Sequence of chain 1.E:
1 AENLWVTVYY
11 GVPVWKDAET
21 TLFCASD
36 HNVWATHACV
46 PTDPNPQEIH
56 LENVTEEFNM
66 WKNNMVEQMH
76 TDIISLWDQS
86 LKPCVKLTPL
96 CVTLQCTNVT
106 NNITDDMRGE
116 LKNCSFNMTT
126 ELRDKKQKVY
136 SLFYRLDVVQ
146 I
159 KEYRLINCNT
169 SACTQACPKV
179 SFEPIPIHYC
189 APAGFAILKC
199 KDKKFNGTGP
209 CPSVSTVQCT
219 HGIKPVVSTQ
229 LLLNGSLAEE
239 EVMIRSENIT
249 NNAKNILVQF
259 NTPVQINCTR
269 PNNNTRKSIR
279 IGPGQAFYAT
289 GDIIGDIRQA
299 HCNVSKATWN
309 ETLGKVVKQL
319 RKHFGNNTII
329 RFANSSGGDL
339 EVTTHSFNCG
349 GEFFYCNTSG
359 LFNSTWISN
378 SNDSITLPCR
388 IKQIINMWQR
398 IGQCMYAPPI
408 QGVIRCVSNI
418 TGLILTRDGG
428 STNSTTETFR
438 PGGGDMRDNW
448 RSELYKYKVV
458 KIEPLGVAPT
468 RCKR

A small-molecule ligand and the protein it binds are described below.
Small molecule (SMILES): CC(=O)N[C@H]1[C@H](O[C@H]2[C@H](O)[C@@H](NC(C)=O)CO[C@@H]2CO)O[C@H](CO)[C@@H](O[C@@H]2O[C@H](CO)[C@@H](O)[C@H](O[C@H]3O[C@H](CO)[C@@H](O)[C@H](O)[C@@H]3O[C@H]3O[C@H](CO)[C@@H](O)[C@H](O)[C@@H]3O)[C@@H]2O)[C@@H]1O

Binding-site contacts:
Ligand atom C4 contacts residue GLU181 of chain 1.E at 3.7 Å.
Ligand atom C5 contacts residue NAG1 of chain 1.HA at 3.7 Å.
Ligand atom C3 contacts residue SER415 of chain 1.E at 3.7 Å.
Ligand atom C8 contacts residue LEU231 of chain 1.E at 3.6 Å (hydrophobic).
Ligand atom C6 contacts residue GLN408 of chain 1.E at 3.6 Å.
Ligand atom C1 contacts residue GLU181 of chain 1.E at 4.0 Å.
Ligand atom C8 contacts residue ASN346 of chain 1.E at 3.9 Å.
Ligand atom O5 contacts residue ASN232 of chain 1.E at 2.3 Å (h-bond).
Ligand atom O7 contacts residue ASN232 of chain 1.E at 3.7 Å.
Ligand atom O6 contacts residue SER179 of chain 1.E at 3.1 Å (h-bond).
Ligand atom O3 contacts residue CYS413 of chain 1.E at 3.8 Å.
Ligand atom C6 contacts residue NAG1 of chain 1.HA at 3.6 Å.
Ligand atom C8 contacts residue VAL224 of chain 1.E at 3.9 Å (hydrophobic).
Ligand atom O5 contacts residue NAG1 of chain 1.HA at 3.4 Å.
Ligand atom O7 contacts residue VAL414 of chain 1.E at 3.0 Å (h-bond).
Ligand atom O3 contacts residue GLU181 of chain 1.E at 3.7 Å.
Ligand atom O5 contacts residue GLU181 of chain 1.E at 3.7 Å.
Ligand atom C4 contacts residue VAL414 of chain 1.E at 3.9 Å (hydrophobic).
Ligand atom O6 contacts residue GLU181 of chain 1.E at 3.7 Å.
Ligand atom C1 contacts residue SER415 of chain 1.E at 3.7 Å.
Ligand atom C5 contacts residue GLU181 of chain 1.E at 3.9 Å.
Ligand atom O6 contacts residue GLY348 of chain 1.E at 3.3 Å.
Ligand atom O7 contacts residue PRO182 of chain 1.E at 3.7 Å.
Ligand atom C6 contacts residue SER179 of chain 1.E at 3.2 Å.
Ligand atom C7 contacts residue ASN232 of chain 1.E at 3.5 Å.
Ligand atom C5 contacts residue VAL414 of chain 1.E at 3.4 Å (hydrophobic).
Ligand atom C7 contacts residue SER415 of chain 1.E at 4.0 Å.
Ligand atom C2 contacts residue SER415 of chain 1.E at 3.6 Å.
Ligand atom O6 contacts residue GLN408 of chain 1.E at 3.7 Å.
Ligand atom C6 contacts residue GLU181 of chain 1.E at 3.5 Å.
Ligand atom C3 contacts residue ASN232 of chain 1.E at 3.8 Å.
Ligand atom N2 contacts residue ASN232 of chain 1.E at 2.9 Å (h-bond).
Ligand atom C1 contacts residue ASN232 of chain 1.E at 1.4 Å.
Ligand atom N2 contacts residue SER415 of chain 1.E at 2.9 Å (h-bond).
Ligand atom C1 contacts residue VAL414 of chain 1.E at 4.0 Å (hydrophobic).
Ligand atom C2 contacts residue ASN232 of chain 1.E at 2.5 Å.
Ligand atom O4 contacts residue VAL414 of chain 1.E at 3.9 Å.
Ligand atom C3 contacts residue VAL414 of chain 1.E at 3.8 Å (hydrophobic).
Ligand atom C5 contacts residue ASN232 of chain 1.E at 3.6 Å.
Ligand atom O7 contacts residue CYS413 of chain 1.E at 3.6 Å.